Binding-site contacts:
Ligand atom CAG contacts residue GOL1 of chain 1.E at 3.8 Å.
Ligand atom CAF contacts residue LEU135 of chain 1.B at 3.8 Å (hydrophobic).
Ligand atom NAJ contacts residue PHE20 of chain 1.A at 4.1 Å.
Ligand atom CAK contacts residue PHE20 of chain 1.A at 4.1 Å (hydrophobic).
Ligand atom CAK contacts residue LEU135 of chain 1.B at 4.4 Å (hydrophobic).
Ligand atom CAG contacts residue ILE57 of chain 1.A at 3.8 Å (hydrophobic).
Ligand atom CAG contacts residue PRO46 of chain 1.A at 4.0 Å (hydrophobic).
Ligand atom CAE contacts residue GLU127 of chain 1.B at 4.0 Å.
Ligand atom CAG contacts residue ASN61 of chain 1.A at 3.7 Å.
Ligand atom NAJ contacts residue GLU127 of chain 1.B at 2.9 Å (salt-bridge).
Ligand atom NAJ contacts residue GOL1 of chain 1.E at 3.7 Å.
Ligand atom CAC contacts residue ASN61 of chain 1.A at 4.0 Å.
Ligand atom NAH contacts residue VAL19 of chain 1.A at 3.6 Å.
Ligand atom NAJ contacts residue LEU135 of chain 1.B at 3.6 Å.
Ligand atom CAA contacts residue VAL19 of chain 1.A at 4.1 Å (hydrophobic).
Ligand atom CAK contacts residue PHE129 of chain 1.B at 4.3 Å (hydrophobic).
Ligand atom CAK contacts residue GLU127 of chain 1.B at 4.1 Å.
Ligand atom CAI contacts residue LEU135 of chain 1.B at 4.1 Å (hydrophobic).
Ligand atom CAD contacts residue THR47 of chain 1.A at 4.3 Å.
Ligand atom CAE contacts residue LEU135 of chain 1.B at 3.8 Å (hydrophobic).
Ligand atom CAC contacts residue PRO46 of chain 1.A at 3.9 Å (hydrophobic).
Ligand atom CAK contacts residue VAL19 of chain 1.A at 4.0 Å (hydrophobic).
Ligand atom CAI contacts residue GOL1 of chain 1.E at 3.1 Å.
Ligand atom CAA contacts residue ILE57 of chain 1.A at 4.1 Å (hydrophobic).
Ligand atom CAB contacts residue GLU127 of chain 1.B at 4.2 Å.
Ligand atom NAJ contacts residue ASN134 of chain 1.B at 3.1 Å (h-bond).
Ligand atom CAA contacts residue LEU135 of chain 1.B at 4.4 Å (hydrophobic).
Ligand atom CAI contacts residue MSE136 of chain 1.B at 3.7 Å.
Ligand atom NAH contacts residue GLU50 of chain 1.A at 3.9 Å.
Ligand atom NAJ contacts residue MSE136 of chain 1.B at 4.2 Å.
Ligand atom CAF contacts residue GLU127 of chain 1.B at 3.4 Å.
Ligand atom CAF contacts residue PHE20 of chain 1.A at 3.8 Å (hydrophobic).
Ligand atom CAG contacts residue MSE136 of chain 1.B at 4.2 Å.
Ligand atom CAI contacts residue GLU90 of chain 1.A at 4.3 Å.
Ligand atom CAC contacts residue ILE57 of chain 1.A at 3.5 Å (hydrophobic).
Ligand atom CAB contacts residue LEU135 of chain 1.B at 3.8 Å (hydrophobic).
Ligand atom CAE contacts residue GOL1 of chain 1.E at 3.7 Å.
Ligand atom CAD contacts residue GLU50 of chain 1.A at 3.3 Å.
Ligand atom CAE contacts residue ASN134 of chain 1.B at 4.2 Å.
Ligand atom CAD contacts residue VAL19 of chain 1.A at 3.6 Å (hydrophobic).

Sequence of chain 1.B:
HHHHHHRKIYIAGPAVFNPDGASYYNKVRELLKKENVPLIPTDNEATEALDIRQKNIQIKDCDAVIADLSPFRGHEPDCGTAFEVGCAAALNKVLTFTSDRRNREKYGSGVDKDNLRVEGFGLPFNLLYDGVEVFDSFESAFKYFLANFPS

Sequence of chain 1.A:
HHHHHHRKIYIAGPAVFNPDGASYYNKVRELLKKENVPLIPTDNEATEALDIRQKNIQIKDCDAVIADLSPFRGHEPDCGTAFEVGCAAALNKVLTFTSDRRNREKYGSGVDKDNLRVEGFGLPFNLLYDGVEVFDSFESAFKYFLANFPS

A small-molecule ligand and the protein it binds are described below.
Small molecule (SMILES): Nc1cccc2cnccc12